This small molecule binds to this protein.
Small molecule (SMILES): [H]/N=C(\N)c1ccc(CNC(=O)[C@@H]2CCCN2C(=O)[C@@H](CC(C)C)NS(=O)(=O)Cc2ccccc2)cc1

Binding-site contacts:
Ligand atom C34 contacts residue ALA200 of chain 1.B at 3.2 Å (hydrophobic).
Ligand atom O17 contacts residue TRP227 of chain 1.B at 3.2 Å.
Ligand atom N35 contacts residue ASP199 of chain 1.B at 2.8 Å (salt-bridge).
Ligand atom C14 contacts residue HIS43 of chain 1.B at 3.6 Å.
Ligand atom C26 contacts residue SER205 of chain 1.B at 3.0 Å.
Ligand atom C32 contacts residue TRP227 of chain 1.B at 3.6 Å (hydrophobic).
Ligand atom O33 contacts residue TRP50 of chain 1.B at 3.7 Å.
Ligand atom C15 contacts residue TRP50 of chain 1.B at 3.7 Å (hydrophobic).
Ligand atom C1 contacts residue GLU202 of chain 1.B at 3.6 Å.
Ligand atom C31 contacts residue TRP227 of chain 1.B at 3.5 Å (hydrophobic).
Ligand atom C19 contacts residue TIF1 of chain 1.F at 1.4 Å.
Ligand atom C32 contacts residue SER226 of chain 1.B at 3.6 Å.
Ligand atom C30 contacts residue GLY228 of chain 1.B at 3.6 Å.
Ligand atom O23 contacts residue GLY228 of chain 1.B at 3.3 Å (h-bond).
Ligand atom C15 contacts residue TYR47 of chain 1.B at 3.4 Å (hydrophobic).
Ligand atom N9 contacts residue GLY228 of chain 1.B at 2.9 Å (h-bond).
Ligand atom C6 contacts residue CYS231 of chain 1.B at 3.6 Å (hydrophobic).
Ligand atom N36 contacts residue ASP199 of chain 1.B at 2.7 Å (salt-bridge).
Ligand atom N25 contacts residue SER205 of chain 1.B at 3.6 Å (h-bond).
Ligand atom N35 contacts residue GLY238 of chain 1.B at 3.4 Å.
Ligand atom C2 contacts residue GLU202 of chain 1.B at 3.7 Å.
Ligand atom O17 contacts residue GLY228 of chain 1.B at 3.2 Å (h-bond).
Ligand atom C16 contacts residue TIF1 of chain 1.F at 3.6 Å.
Ligand atom C34 contacts residue ASP199 of chain 1.B at 3.6 Å.
Ligand atom O23 contacts residue GLY230 of chain 1.B at 3.2 Å (h-bond).
Ligand atom C7 contacts residue GLY228 of chain 1.B at 3.3 Å.
Ligand atom N36 contacts residue CYS231 of chain 1.B at 3.8 Å.
Ligand atom C21 contacts residue TIF1 of chain 1.F at 1.5 Å.
Ligand atom N25 contacts residue HIS43 of chain 1.B at 3.6 Å (h-bond).
Ligand atom C20 contacts residue TIF1 of chain 1.F at 0.7 Å.
Ligand atom N25 contacts residue SER226 of chain 1.B at 3.0 Å (h-bond).
Ligand atom C32 contacts residue VAL225 of chain 1.B at 3.7 Å (hydrophobic).
Ligand atom C16 contacts residue TRP50 of chain 1.B at 3.7 Å (hydrophobic).
Ligand atom C18 contacts residue TIF1 of chain 1.F at 2.9 Å.
Ligand atom C29 contacts residue GLY230 of chain 1.B at 3.7 Å.
Ligand atom S8 contacts residue GLY228 of chain 1.B at 3.3 Å (h-bond).
Ligand atom C5 contacts residue GLY230 of chain 1.B at 3.7 Å.
Ligand atom N36 contacts residue ALA200 of chain 1.B at 3.1 Å (h-bond).
Ligand atom N35 contacts residue ALA200 of chain 1.B at 3.4 Å (h-bond).
Ligand atom N36 contacts residue GLY230 of chain 1.B at 2.9 Å (h-bond).

Sequence of chain 1.B:
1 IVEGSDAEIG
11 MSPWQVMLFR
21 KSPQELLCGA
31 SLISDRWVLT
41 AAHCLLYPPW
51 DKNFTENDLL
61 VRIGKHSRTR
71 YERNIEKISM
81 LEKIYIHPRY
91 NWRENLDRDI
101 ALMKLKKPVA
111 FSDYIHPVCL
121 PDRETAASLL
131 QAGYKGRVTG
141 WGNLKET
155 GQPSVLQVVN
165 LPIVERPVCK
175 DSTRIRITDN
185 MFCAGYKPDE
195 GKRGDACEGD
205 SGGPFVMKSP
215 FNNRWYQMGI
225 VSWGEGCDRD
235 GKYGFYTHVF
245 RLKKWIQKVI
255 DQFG